The protein below binds the small molecule below.
Small molecule (SMILES): CC(=O)N[C@H]1[C@H](O[C@H]2[C@H](O)[C@@H](NC(C)=O)CO[C@@H]2CO)O[C@H](CO)[C@@H](O[C@@H]2O[C@H](CO[C@H]3O[C@H](CO)[C@@H](O)[C@H](O)[C@@H]3O)[C@@H](O)[C@H](O[C@H]3O[C@H](CO)[C@@H](O)[C@H](O)[C@@H]3O)[C@@H]2O)[C@@H]1O

Sequence of chain 2.C:
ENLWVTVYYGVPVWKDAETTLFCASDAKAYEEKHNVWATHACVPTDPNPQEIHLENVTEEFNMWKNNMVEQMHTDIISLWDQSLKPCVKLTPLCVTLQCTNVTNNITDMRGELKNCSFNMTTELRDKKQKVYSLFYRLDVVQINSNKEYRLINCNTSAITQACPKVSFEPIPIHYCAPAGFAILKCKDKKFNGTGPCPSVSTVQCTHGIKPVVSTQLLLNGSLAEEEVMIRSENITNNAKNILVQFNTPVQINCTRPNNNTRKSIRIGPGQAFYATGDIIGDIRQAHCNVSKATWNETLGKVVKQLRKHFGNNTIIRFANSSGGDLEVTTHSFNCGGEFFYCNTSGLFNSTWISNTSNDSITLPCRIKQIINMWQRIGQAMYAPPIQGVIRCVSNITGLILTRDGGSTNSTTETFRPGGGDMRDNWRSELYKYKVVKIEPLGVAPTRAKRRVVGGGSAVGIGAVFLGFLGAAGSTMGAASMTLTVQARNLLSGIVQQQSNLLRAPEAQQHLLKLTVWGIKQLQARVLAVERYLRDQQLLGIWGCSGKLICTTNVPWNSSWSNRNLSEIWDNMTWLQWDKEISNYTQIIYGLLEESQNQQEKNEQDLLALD

Binding-site contacts:
Ligand atom O7 contacts residue NAG1 of chain 2.R at 2.7 Å.
Ligand atom C7 contacts residue NAG2 of chain 2.P at 4.2 Å.
Ligand atom C7 contacts residue NAG1 of chain 2.R at 2.4 Å.
Ligand atom C4 contacts residue NAG1 of chain 2.P at 3.5 Å.
Ligand atom C3 contacts residue NAG1 of chain 2.P at 3.7 Å.
Ligand atom O7 contacts residue SER357 of chain 2.C at 3.2 Å.
Ligand atom C5 contacts residue ASN332 of chain 2.C at 3.6 Å.
Ligand atom C3 contacts residue ASN332 of chain 2.C at 3.7 Å.
Ligand atom N2 contacts residue NAG1 of chain 2.P at 4.0 Å.
Ligand atom C1 contacts residue NAG1 of chain 2.P at 3.7 Å.
Ligand atom N2 contacts residue NAG1 of chain 2.R at 3.6 Å.
Ligand atom N2 contacts residue SER357 of chain 2.C at 4.1 Å.
Ligand atom O7 contacts residue NAG2 of chain 2.P at 3.8 Å.
Ligand atom O5 contacts residue SER357 of chain 2.C at 4.0 Å.
Ligand atom O7 contacts residue NAG1 of chain 2.P at 3.4 Å.
Ligand atom C6 contacts residue NAG2 of chain 2.P at 4.0 Å.
Ligand atom C8 contacts residue SER357 of chain 2.C at 4.0 Å.
Ligand atom C7 contacts residue ASN332 of chain 2.C at 3.5 Å.
Ligand atom O6 contacts residue NAG2 of chain 2.P at 3.5 Å (h-bond).
Ligand atom O4 contacts residue NAG1 of chain 2.P at 3.0 Å (h-bond).
Ligand atom O5 contacts residue NAG1 of chain 2.P at 2.8 Å (h-bond).
Ligand atom O3 contacts residue NAG1 of chain 2.P at 3.8 Å.
Ligand atom C1 contacts residue ASN332 of chain 2.C at 1.4 Å.
Ligand atom C6 contacts residue NAG1 of chain 2.P at 2.2 Å.
Ligand atom O6 contacts residue NAG2 of chain 2.P at 4.1 Å.
Ligand atom O4 contacts residue NAG2 of chain 2.P at 4.2 Å.
Ligand atom C4 contacts residue ASN332 of chain 2.C at 4.2 Å.
Ligand atom C2 contacts residue SER357 of chain 2.C at 4.2 Å.
Ligand atom O6 contacts residue NAG1 of chain 2.P at 3.1 Å.
Ligand atom C8 contacts residue NAG1 of chain 2.R at 1.4 Å.
Ligand atom C4 contacts residue NAG2 of chain 2.P at 4.0 Å.
Ligand atom O5 contacts residue ASN332 of chain 2.C at 2.4 Å (h-bond).
Ligand atom C1 contacts residue SER357 of chain 2.C at 3.1 Å.
Ligand atom O3 contacts residue NAG2 of chain 2.P at 3.5 Å.
Ligand atom C2 contacts residue ASN332 of chain 2.C at 2.4 Å.
Ligand atom N2 contacts residue ASN332 of chain 2.C at 2.8 Å (h-bond).
Ligand atom C5 contacts residue NAG1 of chain 2.P at 2.3 Å.
Ligand atom C7 contacts residue SER357 of chain 2.C at 3.6 Å.
Ligand atom C2 contacts residue NAG1 of chain 2.P at 3.2 Å.
Ligand atom O7 contacts residue ASN332 of chain 2.C at 3.8 Å.